Binding-site contacts:
Ligand atom C3 contacts residue ASN308 of chain 1.H at 3.8 Å.
Ligand atom C2 contacts residue ASN308 of chain 1.H at 2.5 Å.
Ligand atom O7 contacts residue ASN308 of chain 1.H at 4.3 Å.
Ligand atom O5 contacts residue TRP364 of chain 1.H at 4.3 Å.
Ligand atom N2 contacts residue ASN308 of chain 1.H at 2.7 Å (h-bond).
Ligand atom C4 contacts residue ASN308 of chain 1.H at 4.2 Å.
Ligand atom C5 contacts residue TRP364 of chain 1.H at 4.2 Å (hydrophobic).
Ligand atom C7 contacts residue ASN308 of chain 1.H at 3.6 Å.
Ligand atom C1 contacts residue ASN308 of chain 1.H at 1.4 Å.
Ligand atom C8 contacts residue ASN308 of chain 1.H at 3.9 Å.
Ligand atom C1 contacts residue TRP364 of chain 1.H at 4.0 Å (hydrophobic).
Ligand atom C5 contacts residue ASN308 of chain 1.H at 3.6 Å.
Ligand atom O5 contacts residue ASN308 of chain 1.H at 2.3 Å (h-bond).

The protein below binds the small molecule below.
Small molecule (SMILES): CC(=O)N[C@@H]1[C@@H](O)[C@H](O)[C@@H](CO)O[C@H]1O

Sequence of chain 1.H:
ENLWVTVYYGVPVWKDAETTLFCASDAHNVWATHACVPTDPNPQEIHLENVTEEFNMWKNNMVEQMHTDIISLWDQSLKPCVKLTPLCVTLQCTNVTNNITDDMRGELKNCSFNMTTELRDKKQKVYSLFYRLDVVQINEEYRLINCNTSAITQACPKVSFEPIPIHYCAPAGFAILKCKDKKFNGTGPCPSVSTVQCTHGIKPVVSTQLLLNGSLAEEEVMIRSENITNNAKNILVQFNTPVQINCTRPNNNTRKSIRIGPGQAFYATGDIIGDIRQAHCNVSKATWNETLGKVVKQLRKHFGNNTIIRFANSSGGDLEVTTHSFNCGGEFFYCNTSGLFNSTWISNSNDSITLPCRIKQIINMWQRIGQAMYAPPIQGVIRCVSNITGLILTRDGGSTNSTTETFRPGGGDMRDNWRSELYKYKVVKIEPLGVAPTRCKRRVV